A protein and the small-molecule ligand that binds it are described below.
Small molecule (SMILES): CC(=O)N[C@@H]1[C@@H](O)[C@H](O)[C@@H](CO)O[C@H]1O

Sequence of chain 2.A:
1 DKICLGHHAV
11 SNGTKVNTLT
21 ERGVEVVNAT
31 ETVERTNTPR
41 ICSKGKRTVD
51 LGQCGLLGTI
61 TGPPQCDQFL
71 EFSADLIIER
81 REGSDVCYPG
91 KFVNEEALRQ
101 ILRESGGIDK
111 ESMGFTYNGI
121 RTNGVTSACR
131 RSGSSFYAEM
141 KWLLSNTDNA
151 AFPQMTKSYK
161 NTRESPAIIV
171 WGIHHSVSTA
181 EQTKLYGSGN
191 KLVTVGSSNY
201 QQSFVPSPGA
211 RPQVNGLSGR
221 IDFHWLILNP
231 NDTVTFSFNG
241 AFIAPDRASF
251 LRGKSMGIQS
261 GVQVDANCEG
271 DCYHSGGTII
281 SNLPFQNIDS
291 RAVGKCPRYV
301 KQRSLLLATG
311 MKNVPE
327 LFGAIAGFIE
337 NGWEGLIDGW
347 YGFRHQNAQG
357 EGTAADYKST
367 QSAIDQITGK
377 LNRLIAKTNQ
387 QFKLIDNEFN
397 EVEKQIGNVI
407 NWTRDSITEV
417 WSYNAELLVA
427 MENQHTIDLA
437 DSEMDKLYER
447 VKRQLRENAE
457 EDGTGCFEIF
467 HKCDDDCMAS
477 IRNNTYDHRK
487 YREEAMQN

Binding-site contacts:
Ligand atom O7 contacts residue ASN479 of chain 2.A at 3.9 Å.
Ligand atom C3 contacts residue ASN479 of chain 2.A at 3.8 Å.
Ligand atom C7 contacts residue ASN479 of chain 2.A at 3.6 Å.
Ligand atom O6 contacts residue ASN479 of chain 2.A at 3.8 Å.
Ligand atom C1 contacts residue ASN479 of chain 2.A at 1.4 Å.
Ligand atom C5 contacts residue ASN479 of chain 2.A at 3.7 Å.
Ligand atom C4 contacts residue ASN479 of chain 2.A at 4.2 Å.
Ligand atom O7 contacts residue ALA475 of chain 2.A at 4.1 Å.
Ligand atom N2 contacts residue ASN479 of chain 2.A at 2.9 Å (h-bond).
Ligand atom C8 contacts residue SER476 of chain 2.A at 4.0 Å.
Ligand atom C8 contacts residue ASP472 of chain 2.A at 3.4 Å.
Ligand atom O5 contacts residue ASN479 of chain 2.A at 2.4 Å (h-bond).
Ligand atom C2 contacts residue ASN479 of chain 2.A at 2.4 Å.